Sequence of chain 1.B:
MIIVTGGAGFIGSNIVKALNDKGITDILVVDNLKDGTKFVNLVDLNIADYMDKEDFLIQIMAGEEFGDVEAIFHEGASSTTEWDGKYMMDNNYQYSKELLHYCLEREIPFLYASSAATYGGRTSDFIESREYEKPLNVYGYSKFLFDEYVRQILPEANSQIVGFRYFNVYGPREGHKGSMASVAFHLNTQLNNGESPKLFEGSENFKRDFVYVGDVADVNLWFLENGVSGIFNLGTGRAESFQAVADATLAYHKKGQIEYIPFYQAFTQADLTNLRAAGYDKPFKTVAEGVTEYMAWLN

A protein and the small-molecule ligand that binds it are described below.
Small molecule (SMILES): Nc1ncnc2c1ncn2[C@@H]1O[C@H](CO[P](=O)(O)O[P](=O)(O)O[C@H]2O[C@H](CO)[C@@H](O)[C@H](O)[C@H]2O)[C@@H](O)[C@H]1O

Binding-site contacts:
Ligand atom C5' contacts residue ASN169 of chain 1.B at 3.7 Å.
Ligand atom O3' contacts residue GLN273 of chain 1.B at 2.9 Å (h-bond).
Ligand atom PB contacts residue ARG209 of chain 1.B at 3.6 Å.
Ligand atom O1A contacts residue ARG209 of chain 1.B at 2.6 Å (salt-bridge).
Ligand atom O3D contacts residue SER180 of chain 1.B at 3.0 Å (h-bond).
Ligand atom C8 contacts residue TYR272 of chain 1.B at 3.7 Å (hydrophobic).
Ligand atom N1 contacts residue PHE201 of chain 1.B at 3.0 Å (h-bond).
Ligand atom O4D contacts residue PHE201 of chain 1.B at 3.7 Å.
Ligand atom O4' contacts residue ASN169 of chain 1.B at 3.4 Å (h-bond).
Ligand atom C6' contacts residue PHE168 of chain 1.B at 3.2 Å (hydrophobic).
Ligand atom O2D contacts residue SER180 of chain 1.B at 3.2 Å (h-bond).
Ligand atom C6 contacts residue SER204 of chain 1.B at 3.8 Å.
Ligand atom O2D contacts residue ALA182 of chain 1.B at 3.6 Å (h-bond).
Ligand atom N9 contacts residue PHE201 of chain 1.B at 3.6 Å.
Ligand atom C2 contacts residue PHE201 of chain 1.B at 3.5 Å (hydrophobic).
Ligand atom O6' contacts residue NAP1 of chain 1.M at 3.0 Å.
Ligand atom C6 contacts residue PHE201 of chain 1.B at 3.7 Å (hydrophobic).
Ligand atom O1A contacts residue TYR272 of chain 1.B at 3.4 Å.
Ligand atom O6' contacts residue TYR167 of chain 1.B at 3.7 Å.
Ligand atom O6' contacts residue PHE168 of chain 1.B at 3.6 Å (h-bond).
Ligand atom N6 contacts residue SER204 of chain 1.B at 3.0 Å (h-bond).
Ligand atom N3 contacts residue PHE201 of chain 1.B at 3.7 Å.
Ligand atom C5 contacts residue PHE201 of chain 1.B at 3.5 Å (hydrophobic).
Ligand atom O2B contacts residue ARG209 of chain 1.B at 2.9 Å (salt-bridge).
Ligand atom N7 contacts residue PHE243 of chain 1.B at 3.3 Å.
Ligand atom N6 contacts residue PHE243 of chain 1.B at 3.1 Å.
Ligand atom O3B contacts residue ARG209 of chain 1.B at 3.3 Å (salt-bridge).
Ligand atom C4 contacts residue PHE201 of chain 1.B at 3.5 Å (hydrophobic).
Ligand atom O4' contacts residue THR276 of chain 1.B at 3.6 Å.
Ligand atom C5 contacts residue PHE243 of chain 1.B at 3.6 Å (hydrophobic).
Ligand atom O2' contacts residue GLN273 of chain 1.B at 3.0 Å (h-bond).
Ligand atom N1 contacts residue LEU200 of chain 1.B at 3.6 Å.
Ligand atom C5 contacts residue TYR272 of chain 1.B at 3.5 Å (hydrophobic).
Ligand atom O2D contacts residue HIS187 of chain 1.B at 3.5 Å (h-bond).
Ligand atom N1 contacts residue SER204 of chain 1.B at 3.6 Å.
Ligand atom N7 contacts residue TYR272 of chain 1.B at 2.7 Å (h-bond).
Ligand atom C6 contacts residue PHE243 of chain 1.B at 3.6 Å (hydrophobic).
Ligand atom O3B contacts residue ASN169 of chain 1.B at 3.7 Å.
Ligand atom O2B contacts residue ASN169 of chain 1.B at 3.3 Å (h-bond).
Ligand atom N6 contacts residue TYR272 of chain 1.B at 3.4 Å (h-bond).